Sequence of chain 1.A:
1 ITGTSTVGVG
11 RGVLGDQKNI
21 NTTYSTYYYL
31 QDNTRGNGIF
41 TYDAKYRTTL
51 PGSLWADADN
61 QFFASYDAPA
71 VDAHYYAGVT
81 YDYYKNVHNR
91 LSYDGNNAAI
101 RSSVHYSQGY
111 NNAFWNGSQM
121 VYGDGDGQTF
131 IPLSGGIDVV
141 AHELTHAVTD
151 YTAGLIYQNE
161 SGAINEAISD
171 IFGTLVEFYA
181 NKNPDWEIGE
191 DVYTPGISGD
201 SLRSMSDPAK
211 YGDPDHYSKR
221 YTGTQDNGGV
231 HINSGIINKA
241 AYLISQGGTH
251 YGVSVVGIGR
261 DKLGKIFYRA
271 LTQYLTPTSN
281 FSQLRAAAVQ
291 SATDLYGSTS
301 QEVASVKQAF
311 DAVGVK

The protein below binds the small molecule below.
Small molecule (SMILES): N[C@@H](CCCC[NH3+])C(=O)O

Binding-site contacts:
Ligand atom O contacts residue ASP226 of chain 1.A at 4.5 Å.
Ligand atom CG contacts residue LEU202 of chain 1.A at 4.5 Å (hydrophobic).
Ligand atom CB contacts residue ILE1 of chain 1.B at 3.2 Å (hydrophobic).
Ligand atom NZ contacts residue PHE130 of chain 1.A at 4.0 Å.
Ligand atom CA contacts residue ILE1 of chain 1.B at 2.4 Å (hydrophobic).
Ligand atom CD contacts residue ASN112 of chain 1.A at 3.4 Å.
Ligand atom CG contacts residue ILE1 of chain 1.B at 4.2 Å (hydrophobic).
Ligand atom CB contacts residue LEU202 of chain 1.A at 4.5 Å (hydrophobic).
Ligand atom OXT contacts residue ILE1 of chain 1.B at 3.9 Å.
Ligand atom NZ contacts residue ASN112 of chain 1.A at 3.8 Å.
Ligand atom OXT contacts residue ASN112 of chain 1.A at 2.9 Å (h-bond).
Ligand atom N contacts residue HIS231 of chain 1.A at 3.8 Å.
Ligand atom N contacts residue ILE1 of chain 1.B at 1.3 Å.
Ligand atom O contacts residue HIS231 of chain 1.A at 3.5 Å (h-bond).
Ligand atom CE contacts residue ASN111 of chain 1.A at 2.6 Å.
Ligand atom CA contacts residue HIS231 of chain 1.A at 3.5 Å.
Ligand atom C contacts residue HIS231 of chain 1.A at 3.6 Å.
Ligand atom CA contacts residue ARG203 of chain 1.A at 4.0 Å.
Ligand atom CA contacts residue ASN112 of chain 1.A at 4.4 Å.
Ligand atom CD contacts residue ASN111 of chain 1.A at 3.9 Å.
Ligand atom CG contacts residue ASN112 of chain 1.A at 4.2 Å.
Ligand atom C contacts residue ASN112 of chain 1.A at 3.8 Å.
Ligand atom N contacts residue ARG203 of chain 1.A at 4.5 Å.
Ligand atom CE contacts residue PHE130 of chain 1.A at 3.3 Å (hydrophobic).
Ligand atom CD contacts residue ILE1 of chain 1.B at 3.8 Å (hydrophobic).
Ligand atom CB contacts residue ARG203 of chain 1.A at 3.9 Å.
Ligand atom N contacts residue ASN112 of chain 1.A at 3.3 Å (h-bond).
Ligand atom CE contacts residue ASN112 of chain 1.A at 3.6 Å.
Ligand atom C contacts residue ILE1 of chain 1.B at 3.6 Å (hydrophobic).
Ligand atom CD contacts residue PHE130 of chain 1.A at 4.1 Å (hydrophobic).
Ligand atom OXT contacts residue HIS231 of chain 1.A at 3.9 Å.
Ligand atom NZ contacts residue ASN111 of chain 1.A at 3.1 Å (h-bond).